Sequence of chain 1.A:
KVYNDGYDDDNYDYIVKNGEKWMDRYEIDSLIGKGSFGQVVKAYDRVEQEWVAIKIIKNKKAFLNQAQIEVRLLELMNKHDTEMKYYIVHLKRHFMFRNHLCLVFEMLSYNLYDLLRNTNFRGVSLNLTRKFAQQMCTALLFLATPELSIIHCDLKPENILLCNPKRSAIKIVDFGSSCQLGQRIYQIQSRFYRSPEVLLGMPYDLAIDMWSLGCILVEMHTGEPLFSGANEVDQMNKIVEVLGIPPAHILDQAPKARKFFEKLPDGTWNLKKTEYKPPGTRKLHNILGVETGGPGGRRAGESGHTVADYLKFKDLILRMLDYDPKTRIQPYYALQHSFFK

This protein binds this small molecule.
Small molecule (SMILES): CO[C@@H]1[C@H](N(C)C(=O)c2ccccc2)C[C@H]2O[C@]1(C)n1c3ccccc3c3c4c(c5c6ccccc6n2c5c31)C(=O)NC4

Binding-site contacts:
Ligand atom OAW contacts residue ILE43 of chain 1.A at 3.9 Å.
Ligand atom CAX contacts residue GLU117 of chain 1.A at 3.9 Å.
Ligand atom CBK contacts residue GLY44 of chain 1.A at 3.7 Å.
Ligand atom CAJ contacts residue ASP185 of chain 1.A at 3.9 Å.
Ligand atom CAI contacts residue MET118 of chain 1.A at 3.5 Å (hydrophobic).
Ligand atom CAC contacts residue VAL51 of chain 1.A at 3.7 Å (hydrophobic).
Ligand atom CAX contacts residue ALA64 of chain 1.A at 3.6 Å (hydrophobic).
Ligand atom OAW contacts residue VAL51 of chain 1.A at 4.0 Å.
Ligand atom CAL contacts residue ASP185 of chain 1.A at 3.6 Å.
Ligand atom CAO contacts residue LEU119 of chain 1.A at 3.8 Å (hydrophobic).
Ligand atom CBH contacts residue ILE43 of chain 1.A at 4.0 Å (hydrophobic).
Ligand atom OAD contacts residue LEU119 of chain 1.A at 3.0 Å (h-bond).
Ligand atom NBO contacts residue VAL51 of chain 1.A at 3.7 Å.
Ligand atom CBK contacts residue ILE43 of chain 1.A at 3.4 Å (hydrophobic).
Ligand atom CAO contacts residue MET118 of chain 1.A at 3.8 Å (hydrophobic).
Ligand atom CAX contacts residue LEU172 of chain 1.A at 3.9 Å (hydrophobic).
Ligand atom OAD contacts residue GLU117 of chain 1.A at 3.7 Å.
Ligand atom CBE contacts residue ILE43 of chain 1.A at 3.5 Å (hydrophobic).
Ligand atom OAD contacts residue ALA64 of chain 1.A at 3.8 Å.
Ligand atom CAA contacts residue GLU169 of chain 1.A at 3.8 Å.
Ligand atom CAF contacts residue GLU169 of chain 1.A at 3.5 Å.
Ligand atom CAM contacts residue GLU169 of chain 1.A at 3.3 Å.
Ligand atom CBF contacts residue VAL51 of chain 1.A at 3.7 Å (hydrophobic).
Ligand atom CAG contacts residue GLU169 of chain 1.A at 3.1 Å.
Ligand atom CBB contacts residue LEU172 of chain 1.A at 3.8 Å (hydrophobic).
Ligand atom CAB contacts residue GLU169 of chain 1.A at 3.4 Å.
Ligand atom CAK contacts residue ILE43 of chain 1.A at 3.8 Å (hydrophobic).
Ligand atom CAA contacts residue VAL184 of chain 1.A at 3.6 Å (hydrophobic).
Ligand atom CAB contacts residue ASN122 of chain 1.A at 3.4 Å.
Ligand atom CAO contacts residue ILE43 of chain 1.A at 3.5 Å (hydrophobic).
Ligand atom CAL contacts residue LYS66 of chain 1.A at 3.8 Å.
Ligand atom CBH contacts residue LEU172 of chain 1.A at 3.9 Å (hydrophobic).
Ligand atom NAU contacts residue GLU117 of chain 1.A at 3.2 Å (salt-bridge).
Ligand atom OAD contacts residue MET118 of chain 1.A at 3.7 Å.
Ligand atom OAW contacts residue GLY44 of chain 1.A at 3.2 Å.
Ligand atom CAI contacts residue ILE43 of chain 1.A at 3.7 Å (hydrophobic).
Ligand atom NAU contacts residue ALA64 of chain 1.A at 3.6 Å.
Ligand atom CAC contacts residue PHE48 of chain 1.A at 3.9 Å (hydrophobic).
Ligand atom CBC contacts residue ILE43 of chain 1.A at 3.4 Å (hydrophobic).
Ligand atom CAQ contacts residue ILE43 of chain 1.A at 3.7 Å (hydrophobic).